The small molecule below binds the protein below.
Small molecule (SMILES): CC(C)C[C@H](NC(=O)CN)C(=O)N[C@@H](Cc1ccccc1)[C@H](C)O

Sequence of chain 1.A:
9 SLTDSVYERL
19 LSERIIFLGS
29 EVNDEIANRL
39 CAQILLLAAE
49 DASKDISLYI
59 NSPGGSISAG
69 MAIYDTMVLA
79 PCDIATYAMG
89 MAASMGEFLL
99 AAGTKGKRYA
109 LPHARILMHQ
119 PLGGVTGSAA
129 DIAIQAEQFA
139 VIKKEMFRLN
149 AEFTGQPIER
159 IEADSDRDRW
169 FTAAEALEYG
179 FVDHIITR

Binding-site contacts:
Ligand atom CD2 contacts residue MET144 of chain 1.A at 3.7 Å (hydrophobic).
Ligand atom O contacts residue GLY63 of chain 1.A at 3.2 Å (h-bond).
Ligand atom CZ contacts residue ASN148 of chain 1.A at 3.8 Å.
Ligand atom CD2 contacts residue GLY63 of chain 1.A at 3.5 Å.
Ligand atom CD2 contacts residue SER64 of chain 1.A at 3.6 Å.
Ligand atom C contacts residue HIS117 of chain 1.A at 2.6 Å.
Ligand atom N contacts residue GLY63 of chain 1.A at 3.2 Å (h-bond).
Ligand atom CB contacts residue ILE65 of chain 1.A at 3.6 Å (hydrophobic).
Ligand atom C contacts residue LEU120 of chain 1.A at 3.5 Å (hydrophobic).
Ligand atom O contacts residue ILE65 of chain 1.A at 3.5 Å (h-bond).
Ligand atom O contacts residue GLY62 of chain 1.A at 3.8 Å.
Ligand atom CE2 contacts residue SER92 of chain 1.A at 2.7 Å.
Ligand atom CB contacts residue SER92 of chain 1.A at 2.9 Å.
Ligand atom CD2 contacts residue SER92 of chain 1.A at 2.6 Å.
Ligand atom N contacts residue SER92 of chain 1.A at 3.7 Å.
Ligand atom O contacts residue MET93 of chain 1.A at 3.8 Å.
Ligand atom CE1 contacts residue HIS117 of chain 1.A at 2.9 Å.
Ligand atom O contacts residue LEU120 of chain 1.A at 2.4 Å (h-bond).
Ligand atom C1 contacts residue SER92 of chain 1.A at 2.3 Å.
Ligand atom CE1 contacts residue PRO119 of chain 1.A at 3.9 Å (hydrophobic).
Ligand atom C1 contacts residue HIS117 of chain 1.A at 1.5 Å.
Ligand atom CD1 contacts residue HIS117 of chain 1.A at 3.3 Å.
Ligand atom C contacts residue LEU120 of chain 1.A at 3.7 Å (hydrophobic).
Ligand atom C contacts residue GLY63 of chain 1.A at 3.7 Å.
Ligand atom CA contacts residue SER92 of chain 1.A at 2.4 Å.
Ligand atom O contacts residue PRO119 of chain 1.A at 3.2 Å.
Ligand atom CD1 contacts residue PRO119 of chain 1.A at 3.6 Å (hydrophobic).
Ligand atom O contacts residue HIS117 of chain 1.A at 3.8 Å.
Ligand atom O contacts residue SER92 of chain 1.A at 2.3 Å (h-bond).
Ligand atom CA contacts residue HIS117 of chain 1.A at 3.4 Å.
Ligand atom CE2 contacts residue MET144 of chain 1.A at 3.7 Å (hydrophobic).
Ligand atom C contacts residue SER92 of chain 1.A at 1.3 Å.
Ligand atom O contacts residue SER64 of chain 1.A at 3.1 Å.
Ligand atom CZ contacts residue HIS117 of chain 1.A at 3.6 Å.
Ligand atom CA contacts residue LEU120 of chain 1.A at 3.8 Å (hydrophobic).
Ligand atom CG contacts residue SER92 of chain 1.A at 2.9 Å.
Ligand atom N contacts residue LEU120 of chain 1.A at 2.8 Å (h-bond).
Ligand atom CA contacts residue GLY63 of chain 1.A at 3.4 Å.
Ligand atom CA contacts residue LEU120 of chain 1.A at 3.6 Å (hydrophobic).
Ligand atom CD1 contacts residue SER92 of chain 1.A at 3.7 Å.